A protein and the small-molecule ligand that binds it are described below.
Small molecule (SMILES): O=P(O)(O)OC[C@@H](O)[C@@H](O)[C@H](O)[C@@H](O)CO

Sequence of chain 1.A:
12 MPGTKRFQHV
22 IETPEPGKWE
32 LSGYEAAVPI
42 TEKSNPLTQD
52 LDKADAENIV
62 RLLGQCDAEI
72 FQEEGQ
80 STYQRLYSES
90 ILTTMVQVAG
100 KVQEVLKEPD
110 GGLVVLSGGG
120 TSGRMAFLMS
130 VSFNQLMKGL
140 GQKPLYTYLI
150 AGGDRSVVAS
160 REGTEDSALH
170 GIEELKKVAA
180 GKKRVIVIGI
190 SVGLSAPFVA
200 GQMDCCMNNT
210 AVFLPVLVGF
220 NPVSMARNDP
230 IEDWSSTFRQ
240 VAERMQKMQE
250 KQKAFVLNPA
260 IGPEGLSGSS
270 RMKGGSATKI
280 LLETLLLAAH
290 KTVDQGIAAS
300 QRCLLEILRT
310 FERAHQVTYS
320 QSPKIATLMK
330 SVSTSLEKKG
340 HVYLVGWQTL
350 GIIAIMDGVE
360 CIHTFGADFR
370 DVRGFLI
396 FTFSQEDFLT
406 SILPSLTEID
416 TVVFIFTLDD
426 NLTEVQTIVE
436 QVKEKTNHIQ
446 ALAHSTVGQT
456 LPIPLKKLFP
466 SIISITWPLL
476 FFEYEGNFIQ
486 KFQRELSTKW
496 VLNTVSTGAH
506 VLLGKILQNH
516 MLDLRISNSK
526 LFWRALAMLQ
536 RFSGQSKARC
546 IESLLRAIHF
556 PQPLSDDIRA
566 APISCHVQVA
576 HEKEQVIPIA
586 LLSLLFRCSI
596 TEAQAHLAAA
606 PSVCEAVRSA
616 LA

Binding-site contacts:
Ligand atom O4 contacts residue GLY119 of chain 1.A at 3.9 Å.
Ligand atom O1 contacts residue ARG270 of chain 1.A at 3.0 Å (salt-bridge).
Ligand atom P contacts residue LYS525 of chain 1.A at 3.7 Å.
Ligand atom O3 contacts residue THR120 of chain 1.A at 3.9 Å.
Ligand atom C5 contacts residue GLU164 of chain 1.A at 3.2 Å.
Ligand atom C1 contacts residue ARG270 of chain 1.A at 3.5 Å.
Ligand atom O4 contacts residue SER269 of chain 1.A at 3.9 Å.
Ligand atom C4 contacts residue SER269 of chain 1.A at 3.7 Å.
Ligand atom O5 contacts residue LYS525 of chain 1.A at 3.0 Å (salt-bridge).
Ligand atom C5 contacts residue LYS525 of chain 1.A at 3.9 Å.
Ligand atom O1P contacts residue GLY192 of chain 1.A at 2.8 Å (h-bond).
Ligand atom O1 contacts residue SER268 of chain 1.A at 3.6 Å.
Ligand atom O3P contacts residue SER190 of chain 1.A at 3.4 Å.
Ligand atom O2P contacts residue ALA195 of chain 1.A at 3.5 Å.
Ligand atom O1 contacts residue SER269 of chain 1.A at 3.4 Å (h-bond).
Ligand atom C6 contacts residue LYS525 of chain 1.A at 3.7 Å.
Ligand atom O1P contacts residue SER190 of chain 1.A at 3.6 Å.
Ligand atom C6 contacts residue GLU164 of chain 1.A at 3.6 Å.
Ligand atom O5 contacts residue GLU164 of chain 1.A at 2.5 Å (salt-bridge).
Ligand atom C5 contacts residue GLY118 of chain 1.A at 3.9 Å.
Ligand atom O6 contacts residue SER269 of chain 1.A at 3.7 Å.
Ligand atom O6 contacts residue LYS525 of chain 1.A at 3.0 Å (salt-bridge).
Ligand atom P contacts residue VAL191 of chain 1.A at 3.5 Å.
Ligand atom O4 contacts residue GLY118 of chain 1.A at 3.9 Å.
Ligand atom O3P contacts residue SER121 of chain 1.A at 2.6 Å (h-bond).
Ligand atom O2P contacts residue SER190 of chain 1.A at 2.3 Å (h-bond).
Ligand atom C1 contacts residue SER269 of chain 1.A at 3.5 Å.
Ligand atom C6 contacts residue GLY118 of chain 1.A at 3.4 Å.
Ligand atom O1P contacts residue VAL191 of chain 1.A at 3.2 Å (h-bond).
Ligand atom O2 contacts residue GLU161 of chain 1.A at 3.6 Å (salt-bridge).
Ligand atom O4 contacts residue SER121 of chain 1.A at 3.9 Å.
Ligand atom O3 contacts residue GLU161 of chain 1.A at 2.7 Å (salt-bridge).
Ligand atom P contacts residue SER190 of chain 1.A at 3.4 Å.
Ligand atom O2 contacts residue HIS362 of chain 1.A at 3.0 Å (h-bond).
Ligand atom C2 contacts residue THR120 of chain 1.A at 3.7 Å.
Ligand atom O1P contacts residue LYS525 of chain 1.A at 3.5 Å (salt-bridge).
Ligand atom O3P contacts residue VAL191 of chain 1.A at 2.9 Å (h-bond).
Ligand atom O4 contacts residue THR120 of chain 1.A at 3.0 Å (h-bond).
Ligand atom O3 contacts residue GLY119 of chain 1.A at 3.6 Å.
Ligand atom C3 contacts residue GLU161 of chain 1.A at 3.7 Å.